Binding-site contacts:
Ligand atom C8 contacts residue ASN79 of chain 1.B at 4.0 Å.
Ligand atom C3 contacts residue ASN79 of chain 1.B at 3.9 Å.
Ligand atom C1 contacts residue ILE75 of chain 1.B at 4.3 Å (hydrophobic).
Ligand atom C5 contacts residue ASN79 of chain 1.B at 3.7 Å.
Ligand atom C5 contacts residue ASP78 of chain 1.B at 4.5 Å.
Ligand atom C1 contacts residue ASN77 of chain 1.A at 3.5 Å.
Ligand atom C2 contacts residue ASN79 of chain 1.B at 2.5 Å.
Ligand atom O7 contacts residue ASN77 of chain 1.A at 3.7 Å.
Ligand atom C3 contacts residue ASN77 of chain 1.A at 4.1 Å.
Ligand atom O7 contacts residue SER81 of chain 1.A at 4.1 Å.
Ligand atom O4 contacts residue ASN77 of chain 1.A at 4.3 Å.
Ligand atom C7 contacts residue ASN77 of chain 1.A at 4.1 Å.
Ligand atom C7 contacts residue VAL80 of chain 1.A at 4.1 Å (hydrophobic).
Ligand atom O6 contacts residue ASP78 of chain 1.B at 2.5 Å (salt-bridge).
Ligand atom O7 contacts residue ASN79 of chain 1.B at 4.4 Å.
Ligand atom C7 contacts residue ASN79 of chain 1.B at 3.6 Å.
Ligand atom C1 contacts residue ASN79 of chain 1.B at 1.5 Å.
Ligand atom N2 contacts residue ASN77 of chain 1.A at 3.2 Å (h-bond).
Ligand atom C2 contacts residue ASN77 of chain 1.A at 3.9 Å.
Ligand atom N2 contacts residue ASN79 of chain 1.B at 3.1 Å (h-bond).
Ligand atom O5 contacts residue ILE75 of chain 1.B at 4.1 Å.
Ligand atom O5 contacts residue ASN79 of chain 1.B at 2.4 Å (h-bond).
Ligand atom C4 contacts residue ASN79 of chain 1.B at 4.4 Å.
Ligand atom O7 contacts residue VAL80 of chain 1.A at 3.6 Å.
Ligand atom C6 contacts residue ASP78 of chain 1.B at 3.5 Å.
Ligand atom O5 contacts residue ASP78 of chain 1.B at 3.8 Å.

Sequence of chain 1.A:
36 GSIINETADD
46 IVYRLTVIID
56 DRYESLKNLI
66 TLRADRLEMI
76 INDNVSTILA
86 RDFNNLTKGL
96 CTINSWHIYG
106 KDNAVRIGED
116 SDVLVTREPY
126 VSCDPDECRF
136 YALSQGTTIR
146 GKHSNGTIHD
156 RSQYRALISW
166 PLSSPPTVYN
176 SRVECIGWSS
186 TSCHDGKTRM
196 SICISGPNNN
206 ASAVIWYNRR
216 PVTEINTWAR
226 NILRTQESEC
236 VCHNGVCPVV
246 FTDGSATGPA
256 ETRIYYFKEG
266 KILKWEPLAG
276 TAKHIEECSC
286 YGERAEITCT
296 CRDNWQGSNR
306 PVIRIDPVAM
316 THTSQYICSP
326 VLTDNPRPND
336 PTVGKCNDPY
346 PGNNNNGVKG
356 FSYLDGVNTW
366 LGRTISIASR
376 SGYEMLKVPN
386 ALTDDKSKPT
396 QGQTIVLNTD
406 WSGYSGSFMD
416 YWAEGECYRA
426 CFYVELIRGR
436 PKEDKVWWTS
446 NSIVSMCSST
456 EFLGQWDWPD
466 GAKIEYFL

A small-molecule ligand and the protein it binds are described below.
Small molecule (SMILES): CC(=O)N[C@@H]1[C@@H](O)[C@H](O)[C@@H](CO)O[C@H]1O

Sequence of chain 1.B:
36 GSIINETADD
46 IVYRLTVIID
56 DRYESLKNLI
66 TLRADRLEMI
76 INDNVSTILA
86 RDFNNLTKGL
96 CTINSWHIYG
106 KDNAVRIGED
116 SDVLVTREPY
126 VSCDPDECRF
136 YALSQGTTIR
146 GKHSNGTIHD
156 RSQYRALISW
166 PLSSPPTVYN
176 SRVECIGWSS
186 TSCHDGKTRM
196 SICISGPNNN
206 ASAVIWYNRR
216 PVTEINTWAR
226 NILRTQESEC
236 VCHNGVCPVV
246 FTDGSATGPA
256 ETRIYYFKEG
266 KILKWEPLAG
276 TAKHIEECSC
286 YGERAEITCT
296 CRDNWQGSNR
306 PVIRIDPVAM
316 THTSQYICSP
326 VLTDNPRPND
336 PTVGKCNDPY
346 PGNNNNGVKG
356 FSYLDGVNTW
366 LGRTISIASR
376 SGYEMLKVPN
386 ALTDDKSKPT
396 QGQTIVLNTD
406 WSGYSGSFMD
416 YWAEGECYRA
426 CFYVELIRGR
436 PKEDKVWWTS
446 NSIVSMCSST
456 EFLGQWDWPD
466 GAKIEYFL